Sequence of chain 1.B:
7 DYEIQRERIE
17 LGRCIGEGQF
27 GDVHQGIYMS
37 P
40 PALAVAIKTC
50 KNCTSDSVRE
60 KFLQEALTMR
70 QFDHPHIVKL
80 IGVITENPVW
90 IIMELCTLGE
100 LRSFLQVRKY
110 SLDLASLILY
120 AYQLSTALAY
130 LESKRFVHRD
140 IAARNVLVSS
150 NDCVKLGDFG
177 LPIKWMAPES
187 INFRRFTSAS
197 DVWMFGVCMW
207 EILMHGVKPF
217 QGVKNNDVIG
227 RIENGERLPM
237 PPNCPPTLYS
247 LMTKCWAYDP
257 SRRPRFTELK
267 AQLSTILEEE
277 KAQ

Binding-site contacts:
Ligand atom C27 contacts residue LEU146 of chain 1.B at 3.5 Å (hydrophobic).
Ligand atom C7 contacts residue ASP157 of chain 1.B at 3.4 Å.
Ligand atom C25 contacts residue MET92 of chain 1.B at 3.5 Å (hydrophobic).
Ligand atom C21 contacts residue PHE158 of chain 1.B at 3.5 Å (hydrophobic).
Ligand atom C26 contacts residue MET92 of chain 1.B at 3.2 Å (hydrophobic).
Ligand atom C14 contacts residue GLU64 of chain 1.B at 3.4 Å.
Ligand atom C32 contacts residue ALA45 of chain 1.B at 3.6 Å (hydrophobic).
Ligand atom C30 contacts residue ILE21 of chain 1.B at 3.6 Å (hydrophobic).
Ligand atom C32 contacts residue LEU146 of chain 1.B at 3.6 Å (hydrophobic).
Ligand atom C10 contacts residue PHE71 of chain 1.B at 3.5 Å (hydrophobic).
Ligand atom N1 contacts residue ASP157 of chain 1.B at 3.6 Å.
Ligand atom N6 contacts residue ASP157 of chain 1.B at 3.4 Å (salt-bridge).
Ligand atom N31 contacts residue CYS95 of chain 1.B at 3.2 Å (h-bond).
Ligand atom O19 contacts residue ASP157 of chain 1.B at 2.8 Å (salt-bridge).
Ligand atom C29 contacts residue ILE21 of chain 1.B at 3.5 Å (hydrophobic).
Ligand atom C11 contacts residue PHE135 of chain 1.B at 3.6 Å (hydrophobic).
Ligand atom C16 contacts residue GLU64 of chain 1.B at 3.5 Å.
Ligand atom C22 contacts residue PHE158 of chain 1.B at 3.3 Å (hydrophobic).
Ligand atom C3 contacts residue ASP157 of chain 1.B at 3.7 Å.
Ligand atom N31 contacts residue LEU94 of chain 1.B at 3.6 Å.
Ligand atom N5 contacts residue ASP157 of chain 1.B at 3.8 Å.
Ligand atom C17 contacts residue GLU64 of chain 1.B at 3.4 Å.
Ligand atom C9 contacts residue LEU155 of chain 1.B at 3.6 Å (hydrophobic).
Ligand atom C24 contacts residue LEU146 of chain 1.B at 3.8 Å (hydrophobic).
Ligand atom O19 contacts residue PHE158 of chain 1.B at 3.3 Å.
Ligand atom C30 contacts residue LEU94 of chain 1.B at 3.6 Å (hydrophobic).
Ligand atom C30 contacts residue CYS95 of chain 1.B at 3.7 Å (hydrophobic).
Ligand atom N20 contacts residue GLU64 of chain 1.B at 2.8 Å (salt-bridge).
Ligand atom C17 contacts residue ASP157 of chain 1.B at 3.4 Å.
Ligand atom C9 contacts residue ILE76 of chain 1.B at 3.7 Å (hydrophobic).
Ligand atom N6 contacts residue MET68 of chain 1.B at 3.5 Å (h-bond).
Ligand atom N6 contacts residue GLU64 of chain 1.B at 2.8 Å (salt-bridge).
Ligand atom C21 contacts residue MET92 of chain 1.B at 3.5 Å (hydrophobic).
Ligand atom O19 contacts residue VAL77 of chain 1.B at 3.4 Å.
Ligand atom C7 contacts residue GLU64 of chain 1.B at 3.2 Å.
Ligand atom C23 contacts residue PHE158 of chain 1.B at 3.6 Å (hydrophobic).
Ligand atom N20 contacts residue MET92 of chain 1.B at 3.2 Å.
Ligand atom O19 contacts residue GLY156 of chain 1.B at 3.2 Å.
Ligand atom C32 contacts residue GLU93 of chain 1.B at 3.6 Å.
Ligand atom C15 contacts residue GLU64 of chain 1.B at 3.6 Å.

The protein below binds the small molecule below.
Small molecule (SMILES): Cc1ccc(-n2nc(C(C)(C)C)cc2NC(=O)Nc2ccc(-c3cccnc3)cc2)cc1